Binding-site contacts:
Ligand atom C4 contacts residue ASN406 of chain 3.D at 4.1 Å.
Ligand atom C1 contacts residue ASN406 of chain 3.D at 1.4 Å.
Ligand atom O7 contacts residue ASN406 of chain 3.D at 3.0 Å (h-bond).
Ligand atom O5 contacts residue SER255 of chain 3.D at 3.7 Å.
Ligand atom C2 contacts residue ASN406 of chain 3.D at 2.4 Å.
Ligand atom O6 contacts residue LEU229 of chain 3.D at 4.0 Å.
Ligand atom C5 contacts residue ASN406 of chain 3.D at 3.6 Å.
Ligand atom C6 contacts residue SER255 of chain 3.D at 4.1 Å.
Ligand atom N2 contacts residue ASN406 of chain 3.D at 2.9 Å (h-bond).
Ligand atom C8 contacts residue NAG1 of chain 3.I at 3.3 Å.
Ligand atom O5 contacts residue ASN406 of chain 3.D at 2.3 Å (h-bond).
Ligand atom C8 contacts residue ASN406 of chain 3.D at 4.5 Å.
Ligand atom C3 contacts residue ASN406 of chain 3.D at 3.7 Å.
Ligand atom C7 contacts residue ASN406 of chain 3.D at 3.2 Å.
Ligand atom C8 contacts residue ASN226 of chain 3.D at 3.3 Å.
Ligand atom O7 contacts residue ASN226 of chain 3.D at 3.3 Å (h-bond).
Ligand atom C7 contacts residue ASN226 of chain 3.D at 3.6 Å.
Ligand atom O6 contacts residue SER255 of chain 3.D at 3.9 Å.

This protein binds this small molecule.
Small molecule (SMILES): CC(=O)N[C@H]1[C@H](O[C@H]2[C@H](O)[C@@H](NC(C)=O)CO[C@@H]2CO)O[C@H](CO)[C@@H](O)[C@@H]1O

Sequence of chain 3.D:
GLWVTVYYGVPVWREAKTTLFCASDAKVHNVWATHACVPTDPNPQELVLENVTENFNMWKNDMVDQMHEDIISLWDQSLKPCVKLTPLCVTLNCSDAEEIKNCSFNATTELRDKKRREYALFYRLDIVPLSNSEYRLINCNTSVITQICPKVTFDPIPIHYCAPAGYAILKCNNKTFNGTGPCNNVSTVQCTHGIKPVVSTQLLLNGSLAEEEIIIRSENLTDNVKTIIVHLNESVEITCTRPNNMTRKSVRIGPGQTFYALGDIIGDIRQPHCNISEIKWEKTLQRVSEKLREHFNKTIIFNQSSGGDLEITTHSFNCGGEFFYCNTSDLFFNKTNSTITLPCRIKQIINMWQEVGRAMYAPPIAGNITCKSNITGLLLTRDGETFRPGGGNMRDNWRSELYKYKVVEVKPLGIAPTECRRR